Binding-site contacts:
Ligand atom C4 contacts residue TYR145 of chain 11.A at 3.6 Å (hydrophobic).
Ligand atom C9 contacts residue TYR145 of chain 11.A at 4.2 Å (hydrophobic).
Ligand atom C8 contacts residue ALA146 of chain 11.A at 4.4 Å (hydrophobic).
Ligand atom C6 contacts residue ALA146 of chain 11.A at 4.2 Å (hydrophobic).
Ligand atom C11 contacts residue TYR250 of chain 15.A at 3.7 Å (hydrophobic).
Ligand atom C5 contacts residue TYR145 of chain 11.A at 3.3 Å (hydrophobic).
Ligand atom N5 contacts residue TYR145 of chain 11.A at 2.6 Å (h-bond).
Ligand atom O1B contacts residue ALA146 of chain 11.A at 3.2 Å.
Ligand atom O1A contacts residue SER147 of chain 11.A at 2.8 Å (h-bond).
Ligand atom C11 contacts residue ARG143 of chain 11.A at 4.0 Å.
Ligand atom O4 contacts residue ASN251 of chain 15.A at 4.2 Å.
Ligand atom N5 contacts residue TYR250 of chain 15.A at 4.4 Å.
Ligand atom O10 contacts residue TYR250 of chain 15.A at 2.7 Å (h-bond).
Ligand atom O4 contacts residue TYR145 of chain 11.A at 4.2 Å.
Ligand atom O4 contacts residue TYR250 of chain 15.A at 3.4 Å.
Ligand atom C4 contacts residue PRO252 of chain 15.A at 3.8 Å (hydrophobic).
Ligand atom O1A contacts residue PRO252 of chain 15.A at 3.3 Å.
Ligand atom C6 contacts residue TYR145 of chain 11.A at 3.4 Å (hydrophobic).
Ligand atom C10 contacts residue TYR250 of chain 15.A at 3.5 Å (hydrophobic).
Ligand atom C1 contacts residue PRO252 of chain 15.A at 4.1 Å (hydrophobic).
Ligand atom C3 contacts residue PRO252 of chain 15.A at 3.9 Å (hydrophobic).
Ligand atom O1A contacts residue ALA146 of chain 11.A at 4.2 Å.
Ligand atom C1 contacts residue SER147 of chain 11.A at 3.6 Å.
Ligand atom C11 contacts residue TYR145 of chain 11.A at 3.7 Å (hydrophobic).
Ligand atom O1B contacts residue ASN148 of chain 11.A at 4.3 Å.
Ligand atom O4 contacts residue PRO252 of chain 15.A at 3.8 Å.
Ligand atom O8 contacts residue ALA146 of chain 11.A at 3.3 Å.
Ligand atom O1B contacts residue SER147 of chain 11.A at 3.1 Å (h-bond).
Ligand atom C1 contacts residue ALA146 of chain 11.A at 3.9 Å (hydrophobic).
Ligand atom C10 contacts residue TYR145 of chain 11.A at 3.6 Å (hydrophobic).
Ligand atom C7 contacts residue TYR145 of chain 11.A at 3.8 Å (hydrophobic).

Sequence of chain 15.A:
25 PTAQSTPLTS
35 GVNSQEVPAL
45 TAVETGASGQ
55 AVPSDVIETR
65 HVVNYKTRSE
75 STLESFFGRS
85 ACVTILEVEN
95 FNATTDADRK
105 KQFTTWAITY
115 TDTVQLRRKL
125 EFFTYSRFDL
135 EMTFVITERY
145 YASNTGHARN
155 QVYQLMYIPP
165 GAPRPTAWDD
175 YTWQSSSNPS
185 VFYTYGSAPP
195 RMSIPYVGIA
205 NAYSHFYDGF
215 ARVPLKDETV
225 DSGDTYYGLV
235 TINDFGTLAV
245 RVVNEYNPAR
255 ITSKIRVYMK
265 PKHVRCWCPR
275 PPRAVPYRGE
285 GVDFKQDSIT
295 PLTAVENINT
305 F

Sequence of chain 11.A:
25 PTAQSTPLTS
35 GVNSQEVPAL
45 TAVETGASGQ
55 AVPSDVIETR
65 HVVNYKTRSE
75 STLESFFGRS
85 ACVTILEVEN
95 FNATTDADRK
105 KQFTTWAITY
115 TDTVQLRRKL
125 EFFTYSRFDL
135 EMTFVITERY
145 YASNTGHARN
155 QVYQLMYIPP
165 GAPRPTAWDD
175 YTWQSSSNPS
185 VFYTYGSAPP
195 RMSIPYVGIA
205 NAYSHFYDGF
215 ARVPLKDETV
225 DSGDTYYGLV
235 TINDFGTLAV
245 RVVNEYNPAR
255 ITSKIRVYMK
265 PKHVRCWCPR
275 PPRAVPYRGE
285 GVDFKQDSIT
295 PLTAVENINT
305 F

This small molecule binds to this protein.
Small molecule (SMILES): CC(=O)N[C@H]1[C@H]([C@H](O)[C@H](O)CO)O[C@@](O)(C(=O)O)C[C@@H]1O